Sequence of chain 1.A:
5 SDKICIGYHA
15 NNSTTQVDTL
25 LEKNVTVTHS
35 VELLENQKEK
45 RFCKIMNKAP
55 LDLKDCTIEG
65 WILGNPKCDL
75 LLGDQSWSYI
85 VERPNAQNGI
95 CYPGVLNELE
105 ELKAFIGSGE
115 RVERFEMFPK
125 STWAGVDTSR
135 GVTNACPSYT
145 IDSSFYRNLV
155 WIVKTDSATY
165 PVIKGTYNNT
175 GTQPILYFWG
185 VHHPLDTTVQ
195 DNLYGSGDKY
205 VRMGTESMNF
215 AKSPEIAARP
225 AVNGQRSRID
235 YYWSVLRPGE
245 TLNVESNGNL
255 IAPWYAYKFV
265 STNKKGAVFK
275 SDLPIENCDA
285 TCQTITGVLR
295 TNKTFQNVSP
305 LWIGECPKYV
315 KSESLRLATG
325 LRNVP

Binding-site contacts:
Ligand atom C2 contacts residue ASN16 of chain 1.A at 2.5 Å.
Ligand atom O5 contacts residue ASN16 of chain 1.A at 2.3 Å (h-bond).
Ligand atom N2 contacts residue ASN16 of chain 1.A at 3.0 Å (h-bond).
Ligand atom C8 contacts residue ASN16 of chain 1.A at 4.4 Å.
Ligand atom C6 contacts residue ASN16 of chain 1.A at 4.4 Å.
Ligand atom C1 contacts residue ASN16 of chain 1.A at 1.4 Å.
Ligand atom O7 contacts residue ASN16 of chain 1.A at 2.9 Å (h-bond).
Ligand atom C5 contacts residue ASN16 of chain 1.A at 3.5 Å.
Ligand atom C4 contacts residue ASN16 of chain 1.A at 4.2 Å.
Ligand atom C3 contacts residue ASN16 of chain 1.A at 3.8 Å.
Ligand atom C7 contacts residue ASN16 of chain 1.A at 3.1 Å.

The protein below binds the small molecule below.
Small molecule (SMILES): CC(=O)N[C@@H]1[C@@H](O)[C@H](O)[C@@H](CO)O[C@H]1O